Sequence of chain 1.B:
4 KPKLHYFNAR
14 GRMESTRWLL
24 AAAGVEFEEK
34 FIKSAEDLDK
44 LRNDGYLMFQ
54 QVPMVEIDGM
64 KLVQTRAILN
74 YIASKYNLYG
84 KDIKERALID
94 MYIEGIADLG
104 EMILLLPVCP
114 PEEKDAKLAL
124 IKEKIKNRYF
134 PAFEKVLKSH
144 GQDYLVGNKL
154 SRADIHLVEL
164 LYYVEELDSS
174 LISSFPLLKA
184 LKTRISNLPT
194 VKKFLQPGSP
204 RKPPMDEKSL

Binding-site contacts:
Ligand atom C4 contacts residue VAL111 of chain 1.B at 4.3 Å (hydrophobic).
Ligand atom C1 contacts residue LEU108 of chain 1.B at 3.9 Å (hydrophobic).
Ligand atom S6 contacts residue CYS112 of chain 1.B at 2.3 Å (h-bond).
Ligand atom C6 contacts residue CYS112 of chain 1.B at 4.3 Å (hydrophobic).
Ligand atom C1 contacts residue PRO113 of chain 1.B at 4.2 Å (hydrophobic).
Ligand atom S6 contacts residue PRO113 of chain 1.B at 4.1 Å.
Ligand atom N1 contacts residue CYS112 of chain 1.B at 3.0 Å (h-bond).
Ligand atom C1 contacts residue CYS112 of chain 1.B at 1.8 Å (hydrophobic).
Ligand atom S6 contacts residue LYS120 of chain 1.B at 3.4 Å.
Ligand atom N1 contacts residue LEU108 of chain 1.B at 3.8 Å.
Ligand atom S6 contacts residue GLU116 of chain 1.B at 3.7 Å.
Ligand atom C1 contacts residue LYS120 of chain 1.B at 4.3 Å.

The protein below binds the small molecule below.
Small molecule (SMILES): C=CCNC=S